Sequence of chain 1.G:
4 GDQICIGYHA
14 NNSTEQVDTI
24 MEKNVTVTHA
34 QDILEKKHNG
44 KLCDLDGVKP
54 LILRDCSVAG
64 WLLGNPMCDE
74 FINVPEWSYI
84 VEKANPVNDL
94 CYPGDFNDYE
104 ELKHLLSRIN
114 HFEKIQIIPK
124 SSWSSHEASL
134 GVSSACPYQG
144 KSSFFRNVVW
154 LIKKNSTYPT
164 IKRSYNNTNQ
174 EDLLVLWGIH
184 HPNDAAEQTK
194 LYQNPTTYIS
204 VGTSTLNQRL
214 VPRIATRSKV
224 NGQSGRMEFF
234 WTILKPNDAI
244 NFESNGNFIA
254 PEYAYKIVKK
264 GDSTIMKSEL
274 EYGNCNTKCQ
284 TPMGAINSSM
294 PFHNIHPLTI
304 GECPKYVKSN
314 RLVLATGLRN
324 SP

This protein binds this small molecule.
Small molecule (SMILES): CC(=O)N[C@H]1[C@H](O[C@H]2[C@H](O)[C@@H](NC(C)=O)CO[C@@H]2CO)O[C@H](CO)[C@@H](O)[C@@H]1O

Binding-site contacts:
Ligand atom O6 contacts residue ARG314 of chain 1.G at 3.4 Å (salt-bridge).
Ligand atom C4 contacts residue ASN27 of chain 1.G at 4.3 Å.
Ligand atom C3 contacts residue ASN27 of chain 1.G at 4.0 Å.
Ligand atom N2 contacts residue ASN27 of chain 1.G at 3.3 Å (h-bond).
Ligand atom C6 contacts residue ARG314 of chain 1.G at 4.2 Å.
Ligand atom C5 contacts residue ASN27 of chain 1.G at 3.6 Å.
Ligand atom C6 contacts residue GLN19 of chain 1.G at 3.2 Å.
Ligand atom C1 contacts residue ASN27 of chain 1.G at 1.5 Å.
Ligand atom C1 contacts residue GLN19 of chain 1.G at 4.2 Å.
Ligand atom O6 contacts residue GLN19 of chain 1.G at 3.8 Å.
Ligand atom O7 contacts residue ASN27 of chain 1.G at 3.9 Å.
Ligand atom C7 contacts residue ASN27 of chain 1.G at 4.0 Å.
Ligand atom C2 contacts residue ASN27 of chain 1.G at 2.8 Å.
Ligand atom O5 contacts residue GLN19 of chain 1.G at 3.4 Å (h-bond).
Ligand atom O5 contacts residue ASN27 of chain 1.G at 2.4 Å (h-bond).
Ligand atom C5 contacts residue GLN19 of chain 1.G at 3.6 Å.